Sequence of chain 1.S:
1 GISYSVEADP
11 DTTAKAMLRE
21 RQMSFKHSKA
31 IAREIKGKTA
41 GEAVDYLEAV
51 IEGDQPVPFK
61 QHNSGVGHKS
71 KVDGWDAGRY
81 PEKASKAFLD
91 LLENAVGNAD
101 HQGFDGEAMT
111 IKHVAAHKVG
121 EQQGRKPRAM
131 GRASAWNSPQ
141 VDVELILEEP

This small molecule binds to this protein.
Small molecule (SMILES): CC[C@H]1OC(=O)C[C@@H](O)[C@H](C)[C@@H](O[C@@H]2O[C@H](C)[C@@H](O[C@H]3C[C@@](C)(O)[C@@H](O)[C@H](C)O3)[C@H](N(C)C)[C@H]2O)[C@@H](CC=O)C[C@@H](C)C(=O)/C=C/C(C)=C/[C@@H]1CO[C@@H]1O[C@H](C)[C@@H](O)[C@@H](OC)[C@H]1OC

Binding-site contacts:
Ligand atom C6B contacts residue MG1 of chain 1.LE at 3.9 Å.
Ligand atom C1C contacts residue MET130 of chain 1.S at 4.5 Å (hydrophobic).
Ligand atom C6C contacts residue MET130 of chain 1.S at 3.7 Å (hydrophobic).
Ligand atom C7A contacts residue MG1 of chain 1.LE at 4.1 Å.
Ligand atom O5C contacts residue MET130 of chain 1.S at 3.9 Å.
Ligand atom C5C contacts residue MET130 of chain 1.S at 3.6 Å (hydrophobic).
Ligand atom N3A contacts residue MG1 of chain 1.LE at 4.0 Å.
Ligand atom C8A contacts residue MG1 of chain 1.LE at 3.3 Å.